Sequence of chain 1.A:
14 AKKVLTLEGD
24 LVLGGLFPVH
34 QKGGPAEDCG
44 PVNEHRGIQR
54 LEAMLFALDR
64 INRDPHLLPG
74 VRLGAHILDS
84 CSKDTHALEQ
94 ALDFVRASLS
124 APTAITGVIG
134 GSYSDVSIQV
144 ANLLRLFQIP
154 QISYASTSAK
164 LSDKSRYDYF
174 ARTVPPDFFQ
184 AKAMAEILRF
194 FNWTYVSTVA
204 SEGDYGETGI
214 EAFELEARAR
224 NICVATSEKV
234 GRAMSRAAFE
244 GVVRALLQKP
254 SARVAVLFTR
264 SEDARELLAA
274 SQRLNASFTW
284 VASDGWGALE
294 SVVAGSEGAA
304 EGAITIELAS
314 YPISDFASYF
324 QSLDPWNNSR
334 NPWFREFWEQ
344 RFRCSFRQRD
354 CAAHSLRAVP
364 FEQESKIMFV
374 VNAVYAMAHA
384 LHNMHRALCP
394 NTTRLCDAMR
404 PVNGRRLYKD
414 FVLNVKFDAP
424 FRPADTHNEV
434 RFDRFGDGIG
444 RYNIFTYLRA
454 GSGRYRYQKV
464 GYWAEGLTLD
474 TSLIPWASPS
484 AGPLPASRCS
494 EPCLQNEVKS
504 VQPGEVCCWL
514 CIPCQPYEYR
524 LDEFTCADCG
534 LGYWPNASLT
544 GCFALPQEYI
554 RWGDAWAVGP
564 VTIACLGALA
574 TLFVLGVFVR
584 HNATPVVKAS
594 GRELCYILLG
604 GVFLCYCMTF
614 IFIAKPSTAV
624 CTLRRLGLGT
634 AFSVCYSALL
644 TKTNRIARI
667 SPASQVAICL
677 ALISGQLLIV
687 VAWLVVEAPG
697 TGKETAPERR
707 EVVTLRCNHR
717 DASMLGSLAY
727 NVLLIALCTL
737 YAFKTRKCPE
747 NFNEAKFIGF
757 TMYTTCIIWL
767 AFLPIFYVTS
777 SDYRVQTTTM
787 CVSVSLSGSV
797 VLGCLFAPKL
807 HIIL

Binding-site contacts:
Ligand atom N2 contacts residue PHE193 of chain 1.A at 3.8 Å.
Ligand atom C7 contacts residue ASN195 of chain 1.A at 3.5 Å.
Ligand atom O7 contacts residue ASN195 of chain 1.A at 4.3 Å.
Ligand atom O7 contacts residue PHE193 of chain 1.A at 4.2 Å.
Ligand atom C3 contacts residue ASN195 of chain 1.A at 3.8 Å.
Ligand atom C2 contacts residue ASN195 of chain 1.A at 2.5 Å.
Ligand atom C4 contacts residue ASN195 of chain 1.A at 4.2 Å.
Ligand atom O7 contacts residue PHE194 of chain 1.A at 4.2 Å.
Ligand atom N2 contacts residue ASN195 of chain 1.A at 2.9 Å (h-bond).
Ligand atom C1 contacts residue ASN195 of chain 1.A at 1.4 Å.
Ligand atom C8 contacts residue ASN195 of chain 1.A at 3.6 Å.
Ligand atom O5 contacts residue ASN195 of chain 1.A at 2.4 Å (h-bond).
Ligand atom C5 contacts residue ASN195 of chain 1.A at 3.7 Å.
Ligand atom C1 contacts residue PHE193 of chain 1.A at 4.3 Å (hydrophobic).
Ligand atom C7 contacts residue PHE193 of chain 1.A at 4.3 Å (hydrophobic).

The small molecule below binds the protein below.
Small molecule (SMILES): CC(=O)N[C@@H]1[C@@H](O)[C@H](O)[C@@H](CO)O[C@H]1O